Sequence of chain 2.A:
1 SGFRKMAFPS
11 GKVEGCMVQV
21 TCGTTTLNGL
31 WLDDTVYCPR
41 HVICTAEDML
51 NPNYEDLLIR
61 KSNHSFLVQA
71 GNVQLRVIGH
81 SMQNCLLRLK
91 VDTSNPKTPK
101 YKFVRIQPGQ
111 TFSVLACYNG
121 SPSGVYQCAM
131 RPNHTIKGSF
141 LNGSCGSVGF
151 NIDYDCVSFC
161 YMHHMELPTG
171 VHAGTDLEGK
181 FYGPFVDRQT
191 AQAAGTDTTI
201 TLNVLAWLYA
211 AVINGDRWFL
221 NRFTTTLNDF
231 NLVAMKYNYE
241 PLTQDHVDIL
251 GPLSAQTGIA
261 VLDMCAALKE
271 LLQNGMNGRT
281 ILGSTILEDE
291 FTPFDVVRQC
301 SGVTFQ

This protein binds this small molecule.
Small molecule (SMILES): CCOC(=O)CC[C@H](C[C@@H]1CCNC1=O)NC(=O)[C@H](Cc1ccccc1)NC(=O)OC(C)(C)C

Sequence of chain 1.A:
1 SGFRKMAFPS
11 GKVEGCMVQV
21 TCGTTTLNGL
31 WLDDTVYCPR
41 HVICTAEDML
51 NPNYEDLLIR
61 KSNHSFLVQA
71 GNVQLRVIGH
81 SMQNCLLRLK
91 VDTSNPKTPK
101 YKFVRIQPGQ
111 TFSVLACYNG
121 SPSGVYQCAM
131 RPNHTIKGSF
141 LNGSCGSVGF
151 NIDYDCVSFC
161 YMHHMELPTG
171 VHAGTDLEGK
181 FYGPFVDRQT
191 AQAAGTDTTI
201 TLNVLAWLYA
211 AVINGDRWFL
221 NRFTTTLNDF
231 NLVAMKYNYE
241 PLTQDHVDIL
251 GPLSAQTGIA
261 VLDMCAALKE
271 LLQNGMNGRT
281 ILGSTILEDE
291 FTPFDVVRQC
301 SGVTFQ

Binding-site contacts:
Ligand atom C9 contacts residue GLN189 of chain 1.A at 3.8 Å.
Ligand atom O66 contacts residue PHE140 of chain 1.A at 3.5 Å.
Ligand atom N69 contacts residue GLU166 of chain 1.A at 3.2 Å (salt-bridge).
Ligand atom C63 contacts residue CYS145 of chain 1.A at 1.8 Å (hydrophobic).
Ligand atom C7 contacts residue MET49 of chain 1.A at 3.7 Å (hydrophobic).
Ligand atom O35 contacts residue MET165 of chain 1.A at 3.6 Å.
Ligand atom C11 contacts residue ASP187 of chain 1.A at 3.7 Å.
Ligand atom C37 contacts residue HIS164 of chain 1.A at 3.7 Å.
Ligand atom N49 contacts residue HIS164 of chain 1.A at 3.2 Å (h-bond).
Ligand atom C73 contacts residue ASN142 of chain 1.A at 3.3 Å.
Ligand atom C65 contacts residue HIS163 of chain 1.A at 3.6 Å.
Ligand atom C11 contacts residue ARG188 of chain 1.A at 3.7 Å.
Ligand atom C53 contacts residue MET49 of chain 1.A at 3.6 Å (hydrophobic).
Ligand atom C57 contacts residue CYS145 of chain 1.A at 2.7 Å (hydrophobic).
Ligand atom C71 contacts residue ASN142 of chain 1.A at 3.7 Å.
Ligand atom C59 contacts residue SER144 of chain 1.A at 3.7 Å.
Ligand atom C11 contacts residue MET49 of chain 1.A at 3.6 Å (hydrophobic).
Ligand atom C9 contacts residue ARG188 of chain 1.A at 3.1 Å.
Ligand atom O66 contacts residue HIS172 of chain 1.A at 3.5 Å.
Ligand atom O88 contacts residue GLY143 of chain 1.A at 2.8 Å (h-bond).
Ligand atom O35 contacts residue GLU166 of chain 1.A at 2.8 Å (salt-bridge).
Ligand atom C82 contacts residue CYS145 of chain 1.A at 3.0 Å (hydrophobic).
Ligand atom O88 contacts residue ASN142 of chain 1.A at 3.2 Å.
Ligand atom C9 contacts residue MET49 of chain 1.A at 3.7 Å (hydrophobic).
Ligand atom C84 contacts residue GLY143 of chain 1.A at 3.8 Å.
Ligand atom C71 contacts residue LEU141 of chain 1.A at 3.8 Å (hydrophobic).
Ligand atom C2 contacts residue GLU166 of chain 1.A at 3.3 Å.
Ligand atom N69 contacts residue PHE140 of chain 1.A at 3.2 Å (h-bond).
Ligand atom C59 contacts residue CYS145 of chain 1.A at 3.3 Å (hydrophobic).
Ligand atom C11 contacts residue MET165 of chain 1.A at 3.7 Å (hydrophobic).
Ligand atom C55 contacts residue MET165 of chain 1.A at 3.7 Å (hydrophobic).
Ligand atom N49 contacts residue CYS145 of chain 1.A at 2.9 Å (h-bond).
Ligand atom O66 contacts residue GLU166 of chain 1.A at 3.5 Å.
Ligand atom C55 contacts residue MET49 of chain 1.A at 3.5 Å (hydrophobic).
Ligand atom C7 contacts residue ARG188 of chain 1.A at 3.7 Å.
Ligand atom C51 contacts residue MET49 of chain 1.A at 3.5 Å (hydrophobic).
Ligand atom C65 contacts residue GLU166 of chain 1.A at 3.6 Å.
Ligand atom O66 contacts residue HIS163 of chain 1.A at 2.6 Å (h-bond).
Ligand atom O66 contacts residue MET165 of chain 1.A at 3.9 Å.
Ligand atom C7 contacts residue GLN189 of chain 1.A at 3.3 Å.